Binding-site contacts:
Ligand atom F31 contacts residue HIS306 of chain 1.A at 3.7 Å.
Ligand atom F29 contacts residue MET201 of chain 1.A at 3.2 Å.
Ligand atom N21 contacts residue HIS306 of chain 1.A at 3.9 Å.
Ligand atom C33 contacts residue MET201 of chain 1.A at 3.8 Å (hydrophobic).
Ligand atom F29 contacts residue VAL280 of chain 1.A at 3.6 Å.
Ligand atom C02 contacts residue TYR165 of chain 1.A at 3.3 Å (hydrophobic).
Ligand atom F30 contacts residue SER197 of chain 1.A at 3.5 Å.
Ligand atom C20 contacts residue TYR165 of chain 1.A at 3.8 Å (hydrophobic).
Ligand atom C25 contacts residue HIS306 of chain 1.A at 3.7 Å.
Ligand atom C14 contacts residue ILE157 of chain 1.A at 3.1 Å (hydrophobic).
Ligand atom C04 contacts residue ASP117 of chain 1.A at 3.7 Å.
Ligand atom C19 contacts residue TRP118 of chain 1.A at 3.8 Å (hydrophobic).
Ligand atom O07 contacts residue MET121 of chain 1.A at 3.5 Å.
Ligand atom O01 contacts residue TYR248 of chain 1.A at 2.7 Å (h-bond).
Ligand atom C06 contacts residue TRP118 of chain 1.A at 3.8 Å (hydrophobic).
Ligand atom C22 contacts residue TYR248 of chain 1.A at 3.6 Å (hydrophobic).
Ligand atom C32 contacts residue LEU190 of chain 1.A at 3.9 Å (hydrophobic).
Ligand atom C18 contacts residue MET121 of chain 1.A at 3.9 Å (hydrophobic).
Ligand atom C04 contacts residue TRP118 of chain 1.A at 4.0 Å (hydrophobic).
Ligand atom C09 contacts residue PHE163 of chain 1.A at 3.8 Å (hydrophobic).
Ligand atom N21 contacts residue ASP117 of chain 1.A at 2.9 Å (salt-bridge).
Ligand atom C24 contacts residue HIS306 of chain 1.A at 3.8 Å.
Ligand atom C05 contacts residue TRP118 of chain 1.A at 3.6 Å (hydrophobic).
Ligand atom C32 contacts residue TRP307 of chain 1.A at 3.6 Å (hydrophobic).
Ligand atom C06 contacts residue MET121 of chain 1.A at 3.8 Å (hydrophobic).
Ligand atom C02 contacts residue TYR248 of chain 1.A at 3.3 Å (hydrophobic).
Ligand atom C14 contacts residue GLN166 of chain 1.A at 2.9 Å.
Ligand atom C25 contacts residue VAL280 of chain 1.A at 3.8 Å (hydrophobic).
Ligand atom C10 contacts residue MET121 of chain 1.A at 4.0 Å (hydrophobic).
Ligand atom N03 contacts residue ASP117 of chain 1.A at 2.6 Å (salt-bridge).
Ligand atom C18 contacts residue TRP118 of chain 1.A at 3.9 Å (hydrophobic).
Ligand atom C15 contacts residue PHE163 of chain 1.A at 2.9 Å (hydrophobic).
Ligand atom C19 contacts residue GLN166 of chain 1.A at 3.9 Å.
Ligand atom N21 contacts residue TYR248 of chain 1.A at 3.7 Å.
Ligand atom C32 contacts residue MET201 of chain 1.A at 3.9 Å (hydrophobic).
Ligand atom C02 contacts residue ASP117 of chain 1.A at 3.1 Å.
Ligand atom N11 contacts residue MET121 of chain 1.A at 3.9 Å.
Ligand atom O16 contacts residue MET251 of chain 1.A at 3.3 Å (h-bond).
Ligand atom C05 contacts residue ASP117 of chain 1.A at 3.7 Å.
Ligand atom O01 contacts residue TYR165 of chain 1.A at 2.6 Å (h-bond).

Sequence of chain 1.A:
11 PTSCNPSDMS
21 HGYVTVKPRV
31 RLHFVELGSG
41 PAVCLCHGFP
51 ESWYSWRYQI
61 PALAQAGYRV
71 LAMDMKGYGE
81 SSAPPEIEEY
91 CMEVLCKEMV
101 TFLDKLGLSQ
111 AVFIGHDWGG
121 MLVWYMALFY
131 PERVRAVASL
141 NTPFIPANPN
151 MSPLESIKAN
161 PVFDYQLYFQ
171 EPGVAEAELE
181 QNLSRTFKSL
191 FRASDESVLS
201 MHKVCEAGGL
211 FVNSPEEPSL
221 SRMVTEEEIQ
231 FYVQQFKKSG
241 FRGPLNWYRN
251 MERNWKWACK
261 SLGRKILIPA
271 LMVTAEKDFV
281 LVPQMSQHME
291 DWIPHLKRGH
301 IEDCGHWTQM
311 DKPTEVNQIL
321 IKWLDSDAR

The protein below binds the small molecule below.
Small molecule (SMILES): CC(C)S(=O)(=O)N1CCC2(CC1)C[C@@H](NC(=O)NCc1ccc(OC(F)(F)F)cc1)CCO2